Binding-site contacts:
Ligand atom O3P contacts residue SER110 of chain 1.A at 2.9 Å (h-bond).
Ligand atom C39 contacts residue TRP126 of chain 1.B at 3.4 Å (hydrophobic).
Ligand atom O5' contacts residue HIS115 of chain 1.A at 3.1 Å (h-bond).
Ligand atom C9 contacts residue GLY108 of chain 1.A at 3.2 Å.
Ligand atom N contacts residue ASN102 of chain 1.A at 3.2 Å (h-bond).
Ligand atom C19 contacts residue TRP126 of chain 1.B at 3.5 Å (hydrophobic).
Ligand atom C5' contacts residue HIS115 of chain 1.A at 3.4 Å.
Ligand atom N3 contacts residue ILE47 of chain 1.A at 3.4 Å (h-bond).
Ligand atom C1' contacts residue ASP46 of chain 1.A at 3.5 Å.
Ligand atom C7 contacts residue ILE47 of chain 1.A at 3.5 Å (hydrophobic).
Ligand atom C10 contacts residue TRP126 of chain 1.B at 3.6 Å (hydrophobic).
Ligand atom O2P contacts residue HIS115 of chain 1.A at 2.5 Å (h-bond).
Ligand atom C7 contacts residue ILE25 of chain 1.A at 3.5 Å (hydrophobic).
Ligand atom O3P contacts residue HIS115 of chain 1.A at 3.3 Å.
Ligand atom N1 contacts residue ILE47 of chain 1.A at 3.3 Å.
Ligand atom C3' contacts residue ASP46 of chain 1.A at 3.4 Å.
Ligand atom C11 contacts residue TRP126 of chain 1.B at 3.4 Å (hydrophobic).
Ligand atom C20 contacts residue TRP126 of chain 1.B at 3.3 Å (hydrophobic).
Ligand atom C2 contacts residue HIS45 of chain 1.A at 3.2 Å.
Ligand atom O2' contacts residue ASP46 of chain 1.A at 2.6 Å (salt-bridge).
Ligand atom O3' contacts residue ASP46 of chain 1.A at 2.4 Å (salt-bridge).
Ligand atom C5 contacts residue ILE47 of chain 1.A at 3.5 Å (hydrophobic).
Ligand atom C3 contacts residue ILE25 of chain 1.A at 3.5 Å (hydrophobic).
Ligand atom S contacts residue HIS115 of chain 1.A at 3.2 Å (h-bond).
Ligand atom C2 contacts residue PHE44 of chain 1.A at 3.6 Å (hydrophobic).
Ligand atom O4' contacts residue PHE22 of chain 1.A at 3.4 Å.
Ligand atom O2P contacts residue ASN102 of chain 1.A at 3.4 Å (h-bond).
Ligand atom O3' contacts residue HIS117 of chain 1.A at 3.4 Å.
Ligand atom O4' contacts residue LEU56 of chain 1.A at 3.5 Å.
Ligand atom C38 contacts residue MET124 of chain 1.B at 3.0 Å (hydrophobic).
Ligand atom O3P contacts residue VAL111 of chain 1.A at 3.2 Å (h-bond).
Ligand atom C9 contacts residue SER110 of chain 1.A at 3.6 Å.
Ligand atom C37 contacts residue MET124 of chain 1.B at 3.0 Å (hydrophobic).
Ligand atom C10 contacts residue GLY108 of chain 1.A at 3.5 Å.
Ligand atom O5' contacts residue HIS117 of chain 1.A at 3.1 Å (h-bond).
Ligand atom N contacts residue GLY108 of chain 1.A at 3.1 Å (h-bond).
Ligand atom O2P contacts residue HIS117 of chain 1.A at 3.0 Å (h-bond).
Ligand atom O13 contacts residue SER110 of chain 1.A at 2.6 Å (h-bond).
Ligand atom C2 contacts residue ILE47 of chain 1.A at 3.5 Å (hydrophobic).
Ligand atom C2' contacts residue ASP46 of chain 1.A at 3.4 Å.

Sequence of chain 1.B:
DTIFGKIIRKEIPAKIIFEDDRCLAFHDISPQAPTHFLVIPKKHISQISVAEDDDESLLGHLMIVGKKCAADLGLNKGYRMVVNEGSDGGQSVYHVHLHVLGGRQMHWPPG

Sequence of chain 1.A:
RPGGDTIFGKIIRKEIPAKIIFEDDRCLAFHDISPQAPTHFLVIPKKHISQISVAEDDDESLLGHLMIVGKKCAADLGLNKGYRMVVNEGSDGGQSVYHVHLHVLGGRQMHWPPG

A protein and the small-molecule ligand that binds it are described below.
Small molecule (SMILES): O=C(CCc1c[nH]c2ccccc12)NS(=O)(=O)OC[C@H]1O[C@@H](n2cnc3c2ncn2ccnc32)[C@H](O)[C@@H]1O